A protein and the small-molecule ligand that binds it are described below.
Small molecule (SMILES): O=C(O)CCC(=O)C(=O)O

Binding-site contacts:
Ligand atom O3 contacts residue VAL359 of chain 1.A at 3.8 Å.
Ligand atom O1 contacts residue NAP1 of chain 1.C at 3.9 Å.
Ligand atom C5 contacts residue O771 of chain 1.H at 3.3 Å.
Ligand atom C4 contacts residue TYR259 of chain 1.A at 4.3 Å (hydrophobic).
Ligand atom O2 contacts residue O771 of chain 1.H at 4.2 Å.
Ligand atom O2 contacts residue HIS235 of chain 1.A at 3.3 Å.
Ligand atom C3 contacts residue MET258 of chain 1.A at 4.2 Å (hydrophobic).
Ligand atom C2 contacts residue HIS235 of chain 1.A at 3.0 Å.
Ligand atom O5 contacts residue O771 of chain 1.H at 2.3 Å (h-bond).
Ligand atom C4 contacts residue O771 of chain 1.H at 3.7 Å.
Ligand atom C1 contacts residue NAP1 of chain 1.C at 4.0 Å.
Ligand atom C3 contacts residue TYR259 of chain 1.A at 3.5 Å (hydrophobic).
Ligand atom C3 contacts residue O771 of chain 1.H at 2.9 Å.
Ligand atom O5 contacts residue THR231 of chain 1.A at 3.9 Å.
Ligand atom O3 contacts residue O771 of chain 1.H at 4.4 Å.
Ligand atom C1 contacts residue HIS235 of chain 1.A at 3.6 Å.
Ligand atom C4 contacts residue MET258 of chain 1.A at 4.0 Å (hydrophobic).
Ligand atom C5 contacts residue TYR259 of chain 1.A at 4.4 Å (hydrophobic).
Ligand atom C2 contacts residue O771 of chain 1.H at 2.8 Å.
Ligand atom O5 contacts residue NAP1 of chain 1.C at 4.4 Å.
Ligand atom O4 contacts residue O771 of chain 1.H at 2.3 Å (h-bond).
Ligand atom C4 contacts residue HIS235 of chain 1.A at 4.4 Å.
Ligand atom O2 contacts residue NAP1 of chain 1.C at 3.5 Å.
Ligand atom C1 contacts residue O771 of chain 1.H at 4.0 Å.
Ligand atom C3 contacts residue HIS235 of chain 1.A at 3.0 Å.
Ligand atom O2 contacts residue THR231 of chain 1.A at 4.4 Å.
Ligand atom O5 contacts residue HIS235 of chain 1.A at 3.0 Å (h-bond).

Sequence of chain 1.A:
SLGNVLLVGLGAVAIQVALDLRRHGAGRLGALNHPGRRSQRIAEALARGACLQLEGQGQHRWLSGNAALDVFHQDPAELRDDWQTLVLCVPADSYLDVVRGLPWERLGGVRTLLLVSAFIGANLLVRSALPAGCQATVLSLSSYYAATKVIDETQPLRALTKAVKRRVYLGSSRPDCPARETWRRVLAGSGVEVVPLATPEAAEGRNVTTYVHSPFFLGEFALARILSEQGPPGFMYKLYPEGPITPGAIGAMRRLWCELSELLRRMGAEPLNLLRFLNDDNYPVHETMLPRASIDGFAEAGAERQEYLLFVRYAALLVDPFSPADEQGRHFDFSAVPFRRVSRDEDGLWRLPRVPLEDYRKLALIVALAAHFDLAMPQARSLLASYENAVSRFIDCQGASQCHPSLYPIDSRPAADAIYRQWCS